The protein below binds the small molecule below.
Small molecule (SMILES): CC(=O)N[C@@H]1[C@@H](O)[C@H](O)[C@@H](CO)O[C@H]1O

Binding-site contacts:
Ligand atom O4 contacts residue HIS146 of chain 1.B at 3.8 Å.
Ligand atom C2 contacts residue ASN148 of chain 1.B at 4.3 Å.
Ligand atom C1 contacts residue ASN149 of chain 1.B at 1.4 Å.
Ligand atom O5 contacts residue ASN149 of chain 1.B at 2.4 Å (h-bond).
Ligand atom C7 contacts residue ASN149 of chain 1.B at 3.9 Å.
Ligand atom C7 contacts residue ASN148 of chain 1.B at 3.3 Å.
Ligand atom C5 contacts residue ASN149 of chain 1.B at 3.7 Å.
Ligand atom C4 contacts residue ASN149 of chain 1.B at 4.3 Å.
Ligand atom C4 contacts residue HIS146 of chain 1.B at 3.5 Å.
Ligand atom C6 contacts residue MET153 of chain 1.B at 3.7 Å (hydrophobic).
Ligand atom O7 contacts residue ASN148 of chain 1.B at 2.4 Å (h-bond).
Ligand atom C5 contacts residue SER151 of chain 1.B at 4.3 Å.
Ligand atom C3 contacts residue HIS146 of chain 1.B at 4.5 Å.
Ligand atom O6 contacts residue MET153 of chain 1.B at 3.8 Å.
Ligand atom O5 contacts residue SER151 of chain 1.B at 3.8 Å.
Ligand atom C3 contacts residue ASN149 of chain 1.B at 3.8 Å.
Ligand atom N2 contacts residue ASN149 of chain 1.B at 2.9 Å (h-bond).
Ligand atom O7 contacts residue ASN149 of chain 1.B at 4.5 Å.
Ligand atom O3 contacts residue HIS146 of chain 1.B at 4.4 Å.
Ligand atom C8 contacts residue ASN148 of chain 1.B at 3.9 Å.
Ligand atom O5 contacts residue HIS146 of chain 1.B at 4.0 Å.
Ligand atom C6 contacts residue HIS146 of chain 1.B at 3.6 Å.
Ligand atom O6 contacts residue SER151 of chain 1.B at 3.4 Å.
Ligand atom C2 contacts residue ASN149 of chain 1.B at 2.5 Å.
Ligand atom C6 contacts residue SER151 of chain 1.B at 3.7 Å.
Ligand atom N2 contacts residue ASN148 of chain 1.B at 4.2 Å.
Ligand atom C5 contacts residue HIS146 of chain 1.B at 4.0 Å.

Sequence of chain 1.B:
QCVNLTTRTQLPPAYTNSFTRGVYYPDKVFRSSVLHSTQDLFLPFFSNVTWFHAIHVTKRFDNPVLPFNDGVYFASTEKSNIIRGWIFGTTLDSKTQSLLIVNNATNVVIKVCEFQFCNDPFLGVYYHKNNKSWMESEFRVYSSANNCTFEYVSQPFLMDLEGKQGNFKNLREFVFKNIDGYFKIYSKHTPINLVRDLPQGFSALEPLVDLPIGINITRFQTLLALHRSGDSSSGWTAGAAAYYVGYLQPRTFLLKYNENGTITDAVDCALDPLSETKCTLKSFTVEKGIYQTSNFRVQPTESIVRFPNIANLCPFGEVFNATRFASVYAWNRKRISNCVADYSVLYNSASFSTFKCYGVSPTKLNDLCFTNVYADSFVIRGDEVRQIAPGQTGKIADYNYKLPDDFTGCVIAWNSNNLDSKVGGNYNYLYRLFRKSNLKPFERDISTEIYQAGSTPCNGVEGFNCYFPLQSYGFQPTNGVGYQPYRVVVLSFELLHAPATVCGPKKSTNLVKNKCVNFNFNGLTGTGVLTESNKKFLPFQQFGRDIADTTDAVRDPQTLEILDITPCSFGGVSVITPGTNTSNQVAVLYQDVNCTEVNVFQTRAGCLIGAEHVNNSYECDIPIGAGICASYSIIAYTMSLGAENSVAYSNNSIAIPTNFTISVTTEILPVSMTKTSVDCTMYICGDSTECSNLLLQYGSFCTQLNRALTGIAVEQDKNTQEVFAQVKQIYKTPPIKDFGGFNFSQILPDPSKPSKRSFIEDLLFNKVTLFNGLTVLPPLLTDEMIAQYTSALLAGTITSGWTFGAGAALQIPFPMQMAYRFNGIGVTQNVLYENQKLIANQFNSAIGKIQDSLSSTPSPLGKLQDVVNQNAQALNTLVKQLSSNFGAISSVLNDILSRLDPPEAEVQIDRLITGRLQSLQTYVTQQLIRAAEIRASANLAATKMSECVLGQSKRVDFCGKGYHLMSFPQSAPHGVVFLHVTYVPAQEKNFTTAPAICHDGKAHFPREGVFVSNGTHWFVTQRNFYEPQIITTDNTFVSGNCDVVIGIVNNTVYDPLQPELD